A small-molecule ligand and the protein it binds are described below.
Small molecule (SMILES): CC/C=N/c1c(NC[C@H](O)[C@H](O)[C@H](O)CO)[nH]c(=O)[nH]c1=O

Binding-site contacts:
Ligand atom N3 contacts residue SER25 of chain 1.A at 2.7 Å (h-bond).
Ligand atom N5 contacts residue TYR8 of chain 1.A at 3.5 Å.
Ligand atom C7 contacts residue TYR63 of chain 1.A at 3.7 Å (hydrophobic).
Ligand atom C4 contacts residue TYR8 of chain 1.A at 3.5 Å (hydrophobic).
Ligand atom C6 contacts residue TYR8 of chain 1.A at 3.6 Å (hydrophobic).
Ligand atom C1' contacts residue TRP157 of chain 1.A at 3.5 Å (hydrophobic).
Ligand atom O3' contacts residue ILE97 of chain 1.A at 3.4 Å.
Ligand atom C1' contacts residue TYR8 of chain 1.A at 3.5 Å (hydrophobic).
Ligand atom C5' contacts residue TYR153 of chain 1.A at 3.4 Å (hydrophobic).
Ligand atom C4A contacts residue TRP70 of chain 1.A at 3.6 Å (hydrophobic).
Ligand atom C2 contacts residue ARG10 of chain 1.A at 3.5 Å.
Ligand atom O2 contacts residue TYR8 of chain 1.A at 3.5 Å.
Ligand atom C8A contacts residue TRP70 of chain 1.A at 3.4 Å (hydrophobic).
Ligand atom C7 contacts residue LYS44 of chain 1.A at 1.3 Å.
Ligand atom C4 contacts residue SER25 of chain 1.A at 3.5 Å.
Ligand atom C3' contacts residue ARG10 of chain 1.A at 3.5 Å.
Ligand atom C8 contacts residue TYR8 of chain 1.A at 3.6 Å (hydrophobic).
Ligand atom C6 contacts residue LYS44 of chain 1.A at 2.5 Å.
Ligand atom C2 contacts residue TYR8 of chain 1.A at 3.4 Å (hydrophobic).
Ligand atom N5 contacts residue LYS44 of chain 1.A at 3.6 Å.
Ligand atom O3' contacts residue ARG95 of chain 1.A at 2.9 Å (salt-bridge).
Ligand atom O4 contacts residue LEU67 of chain 1.A at 3.4 Å.
Ligand atom N1 contacts residue ARG10 of chain 1.A at 3.5 Å (salt-bridge).
Ligand atom C8 contacts residue LYS44 of chain 1.A at 2.4 Å.
Ligand atom O4' contacts residue ARG10 of chain 1.A at 2.9 Å (salt-bridge).
Ligand atom O2 contacts residue ARG10 of chain 1.A at 2.6 Å (salt-bridge).
Ligand atom O5' contacts residue TYR153 of chain 1.A at 2.6 Å (h-bond).
Ligand atom C8 contacts residue TYR63 of chain 1.A at 3.6 Å (hydrophobic).
Ligand atom O2 contacts residue SER25 of chain 1.A at 3.5 Å (h-bond).
Ligand atom O2' contacts residue TRP157 of chain 1.A at 3.6 Å (h-bond).
Ligand atom N1 contacts residue TYR8 of chain 1.A at 3.6 Å.
Ligand atom C5' contacts residue GLN154 of chain 1.A at 3.4 Å.
Ligand atom O4' contacts residue ARG95 of chain 1.A at 3.0 Å (salt-bridge).
Ligand atom O5' contacts residue GLN154 of chain 1.A at 2.6 Å (h-bond).
Ligand atom O4 contacts residue SER25 of chain 1.A at 3.5 Å (h-bond).
Ligand atom O3' contacts residue ARG10 of chain 1.A at 3.3 Å (salt-bridge).
Ligand atom C2 contacts residue SER25 of chain 1.A at 3.5 Å.
Ligand atom C5' contacts residue ILE97 of chain 1.A at 3.6 Å (hydrophobic).
Ligand atom C4A contacts residue TYR8 of chain 1.A at 3.5 Å (hydrophobic).
Ligand atom C2' contacts residue TRP157 of chain 1.A at 3.4 Å (hydrophobic).

Sequence of chain 1.A:
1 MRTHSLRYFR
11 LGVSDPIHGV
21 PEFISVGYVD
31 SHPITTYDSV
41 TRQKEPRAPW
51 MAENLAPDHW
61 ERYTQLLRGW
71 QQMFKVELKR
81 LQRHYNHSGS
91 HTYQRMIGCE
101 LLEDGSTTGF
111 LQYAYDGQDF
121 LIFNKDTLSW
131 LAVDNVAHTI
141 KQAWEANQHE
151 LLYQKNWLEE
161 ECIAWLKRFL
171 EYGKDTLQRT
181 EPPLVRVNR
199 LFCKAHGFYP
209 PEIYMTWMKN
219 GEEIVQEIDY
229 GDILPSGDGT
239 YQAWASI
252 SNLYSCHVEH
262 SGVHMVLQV